This small molecule binds to this protein.
Small molecule (SMILES): CCN(CC)C(=O)C[C@H](NC(=O)CCc1ccccc1)C(=O)N[C@@H](C)C(=O)NCc1cccc2ccccc12

Binding-site contacts:
Ligand atom C15 contacts residue VAL31 of chain 1.K at 3.4 Å (hydrophobic).
Ligand atom C09 contacts residue ILE45 of chain 1.K at 3.3 Å (hydrophobic).
Ligand atom C35 contacts residue LEU91 of chain 1.L at 3.8 Å (hydrophobic).
Ligand atom C07 contacts residue GLY47 of chain 1.K at 3.7 Å.
Ligand atom C21 contacts residue ASP124 of chain 1.L at 3.6 Å.
Ligand atom O28 contacts residue SER27 of chain 1.K at 2.9 Å (h-bond).
Ligand atom C22 contacts residue SER20 of chain 1.K at 3.7 Å.
Ligand atom C27 contacts residue PHE123 of chain 1.L at 3.4 Å (hydrophobic).
Ligand atom C25 contacts residue TRP129 of chain 1.L at 3.5 Å (hydrophobic).
Ligand atom C19 contacts residue THR21 of chain 1.K at 3.3 Å.
Ligand atom C21 contacts residue SER20 of chain 1.K at 3.7 Å.
Ligand atom O39 contacts residue GLN22 of chain 1.K at 3.7 Å.
Ligand atom C05 contacts residue GLY47 of chain 1.K at 3.6 Å.
Ligand atom C24 contacts residue GLY128 of chain 1.L at 3.5 Å.
Ligand atom C04 contacts residue THR21 of chain 1.K at 3.6 Å.
Ligand atom C22 contacts residue GLN22 of chain 1.K at 3.6 Å.
Ligand atom O18 contacts residue SER20 of chain 1.K at 3.2 Å.
Ligand atom C10 contacts residue ILE45 of chain 1.K at 3.1 Å (hydrophobic).
Ligand atom N06 contacts residue GLY47 of chain 1.K at 2.7 Å (h-bond).
Ligand atom C15 contacts residue ALA49 of chain 1.K at 3.5 Å (hydrophobic).
Ligand atom C31 contacts residue ASP124 of chain 1.L at 3.6 Å.
Ligand atom C16 contacts residue ALA49 of chain 1.K at 3.6 Å (hydrophobic).
Ligand atom O01 contacts residue THR48 of chain 1.K at 3.6 Å.
Ligand atom O01 contacts residue ALA49 of chain 1.K at 2.8 Å (h-bond).
Ligand atom C07 contacts residue THR1 of chain 1.K at 3.0 Å.
Ligand atom C14 contacts residue ALA49 of chain 1.K at 3.7 Å (hydrophobic).
Ligand atom C09 contacts residue LYS33 of chain 1.K at 3.5 Å.
Ligand atom C04 contacts residue GLY47 of chain 1.K at 3.7 Å.
Ligand atom O28 contacts residue GLN22 of chain 1.K at 2.7 Å (h-bond).
Ligand atom C10 contacts residue LYS33 of chain 1.K at 3.4 Å.
Ligand atom N03 contacts residue THR21 of chain 1.K at 2.9 Å (h-bond).
Ligand atom C10 contacts residue ALA52 of chain 1.K at 3.7 Å (hydrophobic).
Ligand atom N06 contacts residue THR1 of chain 1.K at 3.5 Å (h-bond).
Ligand atom O18 contacts residue THR21 of chain 1.K at 3.3 Å (h-bond).
Ligand atom O28 contacts residue SER20 of chain 1.K at 3.7 Å.
Ligand atom N29 contacts residue ASP124 of chain 1.L at 2.8 Å (salt-bridge).
Ligand atom C16 contacts residue VAL31 of chain 1.K at 3.5 Å (hydrophobic).
Ligand atom C34 contacts residue ALA126 of chain 1.L at 3.7 Å (hydrophobic).
Ligand atom C30 contacts residue ASP124 of chain 1.L at 3.6 Å.
Ligand atom C36 contacts residue MET95 of chain 1.L at 3.4 Å (hydrophobic).

Sequence of chain 1.K:
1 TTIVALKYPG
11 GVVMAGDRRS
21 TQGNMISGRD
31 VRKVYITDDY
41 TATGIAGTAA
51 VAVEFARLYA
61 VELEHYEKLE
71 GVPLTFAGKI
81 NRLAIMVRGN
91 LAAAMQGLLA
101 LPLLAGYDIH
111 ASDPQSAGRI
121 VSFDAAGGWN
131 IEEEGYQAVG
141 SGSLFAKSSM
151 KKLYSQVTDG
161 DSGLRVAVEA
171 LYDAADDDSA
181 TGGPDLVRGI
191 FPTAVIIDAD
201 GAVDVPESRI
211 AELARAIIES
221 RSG

Sequence of chain 1.L:
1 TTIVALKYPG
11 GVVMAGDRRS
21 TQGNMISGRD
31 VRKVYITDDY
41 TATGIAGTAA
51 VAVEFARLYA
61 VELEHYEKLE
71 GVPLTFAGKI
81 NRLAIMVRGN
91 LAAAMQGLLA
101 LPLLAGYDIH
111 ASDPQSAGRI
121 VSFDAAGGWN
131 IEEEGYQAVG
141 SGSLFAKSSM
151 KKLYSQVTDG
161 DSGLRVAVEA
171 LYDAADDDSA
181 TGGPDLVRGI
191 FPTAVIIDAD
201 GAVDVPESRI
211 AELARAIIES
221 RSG